Sequence of chain 1.B:
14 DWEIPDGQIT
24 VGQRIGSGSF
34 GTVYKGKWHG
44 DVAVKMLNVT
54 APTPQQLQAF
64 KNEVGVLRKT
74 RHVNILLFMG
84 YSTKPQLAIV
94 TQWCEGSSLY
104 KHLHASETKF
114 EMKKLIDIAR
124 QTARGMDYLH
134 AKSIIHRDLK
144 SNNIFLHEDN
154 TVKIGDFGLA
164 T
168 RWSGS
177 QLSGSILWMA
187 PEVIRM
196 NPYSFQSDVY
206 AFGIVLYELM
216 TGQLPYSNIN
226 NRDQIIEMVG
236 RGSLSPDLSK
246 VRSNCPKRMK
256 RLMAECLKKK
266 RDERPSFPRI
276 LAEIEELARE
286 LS

The protein below binds the small molecule below.
Small molecule (SMILES): Cc1cc(F)c(NC(=O)NCCC(C)(C)C)cc1Nc1ccc2ncn(C)c(=O)c2c1F

Binding-site contacts:
Ligand atom N25 contacts residue GLU66 of chain 1.B at 3.3 Å (salt-bridge).
Ligand atom N20 contacts residue TRP96 of chain 1.B at 3.7 Å.
Ligand atom C19 contacts residue TRP96 of chain 1.B at 3.5 Å (hydrophobic).
Ligand atom F15 contacts residue VAL36 of chain 1.B at 3.6 Å.
Ligand atom N8 contacts residue ASP159 of chain 1.B at 3.2 Å (salt-bridge).
Ligand atom C6 contacts residue LEU162 of chain 1.B at 3.5 Å (hydrophobic).
Ligand atom C7 contacts residue LEU162 of chain 1.B at 3.5 Å (hydrophobic).
Ligand atom C3 contacts residue LYS48 of chain 1.B at 3.6 Å.
Ligand atom O24 contacts residue LEU79 of chain 1.B at 3.3 Å.
Ligand atom C11 contacts residue ALA46 of chain 1.B at 3.4 Å (hydrophobic).
Ligand atom C4 contacts residue LYS48 of chain 1.B at 3.7 Å.
Ligand atom F15 contacts residue PHE160 of chain 1.B at 3.6 Å.
Ligand atom C10 contacts residue ALA46 of chain 1.B at 3.7 Å (hydrophobic).
Ligand atom C6 contacts residue LEU79 of chain 1.B at 3.6 Å (hydrophobic).
Ligand atom C23 contacts residue GLU66 of chain 1.B at 3.5 Å.
Ligand atom C26 contacts residue ASP159 of chain 1.B at 3.6 Å.
Ligand atom C1 contacts residue ALA46 of chain 1.B at 3.7 Å (hydrophobic).
Ligand atom C23 contacts residue ASP159 of chain 1.B at 3.5 Å.
Ligand atom C10 contacts residue THR94 of chain 1.B at 3.3 Å.
Ligand atom N18 contacts residue TRP96 of chain 1.B at 3.7 Å.
Ligand atom C21 contacts residue TRP96 of chain 1.B at 3.5 Å (hydrophobic).
Ligand atom C12 contacts residue ALA46 of chain 1.B at 3.6 Å (hydrophobic).
Ligand atom C11 contacts residue GLN95 of chain 1.B at 3.5 Å.
Ligand atom O24 contacts residue ASP159 of chain 1.B at 2.8 Å (salt-bridge).
Ligand atom N8 contacts residue LEU162 of chain 1.B at 3.3 Å.
Ligand atom N22 contacts residue GLU66 of chain 1.B at 2.8 Å (salt-bridge).
Ligand atom F32 contacts residue ILE92 of chain 1.B at 3.2 Å.
Ligand atom N20 contacts residue CYS97 of chain 1.B at 3.0 Å (h-bond).
Ligand atom C13 contacts residue PHE160 of chain 1.B at 3.6 Å (hydrophobic).
Ligand atom C7 contacts residue ASP159 of chain 1.B at 3.6 Å.
Ligand atom F32 contacts residue LEU70 of chain 1.B at 3.1 Å.
Ligand atom O24 contacts residue GLY158 of chain 1.B at 3.5 Å.
Ligand atom C3 contacts residue THR94 of chain 1.B at 3.4 Å.
Ligand atom C6 contacts residue ASP159 of chain 1.B at 3.1 Å.
Ligand atom C14 contacts residue PHE160 of chain 1.B at 3.5 Å (hydrophobic).
Ligand atom C10 contacts residue LEU79 of chain 1.B at 3.6 Å (hydrophobic).
Ligand atom F32 contacts residue GLU66 of chain 1.B at 3.5 Å.
Ligand atom N25 contacts residue ASP159 of chain 1.B at 3.6 Å.
Ligand atom C11 contacts residue THR94 of chain 1.B at 3.5 Å.
Ligand atom C19 contacts residue CYS97 of chain 1.B at 3.3 Å (hydrophobic).